Sequence of chain 1.A:
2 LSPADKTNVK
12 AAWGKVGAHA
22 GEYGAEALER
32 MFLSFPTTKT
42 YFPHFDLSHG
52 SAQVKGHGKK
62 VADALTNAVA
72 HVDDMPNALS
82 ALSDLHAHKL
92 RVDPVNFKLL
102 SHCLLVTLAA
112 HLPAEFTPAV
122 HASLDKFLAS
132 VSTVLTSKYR

Binding-site contacts:
Ligand atom CBC contacts residue VAL93 of chain 1.A at 3.7 Å (hydrophobic).
Ligand atom C2B contacts residue VAL62 of chain 1.A at 3.6 Å (hydrophobic).
Ligand atom CHD contacts residue PHE43 of chain 1.A at 3.6 Å (hydrophobic).
Ligand atom CBC contacts residue ASN97 of chain 1.A at 3.5 Å.
Ligand atom CHA contacts residue HIS87 of chain 1.A at 3.7 Å.
Ligand atom CBD contacts residue HIS58 of chain 1.A at 3.3 Å.
Ligand atom CMA contacts residue LYS61 of chain 1.A at 3.1 Å.
Ligand atom CMC contacts residue ASN97 of chain 1.A at 3.2 Å.
Ligand atom O1D contacts residue PHE46 of chain 1.A at 3.5 Å.
Ligand atom C4A contacts residue HIS87 of chain 1.A at 3.8 Å.
Ligand atom CHC contacts residue LEU101 of chain 1.A at 3.6 Å (hydrophobic).
Ligand atom CAB contacts residue PHE98 of chain 1.A at 3.7 Å (hydrophobic).
Ligand atom CMD contacts residue TYR42 of chain 1.A at 3.6 Å (hydrophobic).
Ligand atom NB contacts residue HIS87 of chain 1.A at 3.4 Å (h-bond).
Ligand atom C3A contacts residue LEU83 of chain 1.A at 3.4 Å (hydrophobic).
Ligand atom C3B contacts residue LEU136 of chain 1.A at 3.7 Å (hydrophobic).
Ligand atom ND contacts residue HIS87 of chain 1.A at 2.9 Å (h-bond).
Ligand atom CAD contacts residue LEU86 of chain 1.A at 3.8 Å (hydrophobic).
Ligand atom NC contacts residue HIS87 of chain 1.A at 3.4 Å (h-bond).
Ligand atom CHC contacts residue PHE98 of chain 1.A at 3.4 Å (hydrophobic).
Ligand atom C2B contacts residue LEU136 of chain 1.A at 3.7 Å (hydrophobic).
Ligand atom CMA contacts residue LEU83 of chain 1.A at 3.6 Å (hydrophobic).
Ligand atom C4D contacts residue HIS58 of chain 1.A at 3.3 Å.
Ligand atom C1D contacts residue HIS87 of chain 1.A at 3.7 Å.
Ligand atom C4D contacts residue HIS87 of chain 1.A at 3.4 Å.
Ligand atom NA contacts residue HIS87 of chain 1.A at 2.9 Å (h-bond).
Ligand atom CMA contacts residue ALA65 of chain 1.A at 3.4 Å (hydrophobic).
Ligand atom C1A contacts residue HIS87 of chain 1.A at 3.5 Å.
Ligand atom NI contacts residue HIS87 of chain 1.A at 2.3 Å.
Ligand atom CBA contacts residue LEU86 of chain 1.A at 3.6 Å (hydrophobic).
Ligand atom CHA contacts residue HIS58 of chain 1.A at 3.0 Å.
Ligand atom C2A contacts residue LEU83 of chain 1.A at 3.5 Å (hydrophobic).
Ligand atom CMD contacts residue LEU91 of chain 1.A at 3.3 Å (hydrophobic).
Ligand atom CAC contacts residue VAL93 of chain 1.A at 3.4 Å (hydrophobic).
Ligand atom C1A contacts residue HIS58 of chain 1.A at 3.4 Å.
Ligand atom CMD contacts residue PHE43 of chain 1.A at 3.4 Å (hydrophobic).
Ligand atom CMC contacts residue PHE98 of chain 1.A at 3.6 Å (hydrophobic).
Ligand atom C1B contacts residue VAL62 of chain 1.A at 3.7 Å (hydrophobic).
Ligand atom C3D contacts residue HIS58 of chain 1.A at 3.5 Å.
Ligand atom CBA contacts residue LEU83 of chain 1.A at 3.6 Å (hydrophobic).

A protein and the small-molecule ligand that binds it are described below.
Small molecule (SMILES): C=CC1=C(C)C2=N3->[Ni]45<-N6=C(C=c7c(C)c(C=C)c(n74)=C2)C(C)=C(CCC(=O)O)C6=Cc2c(CCC(=O)O)c(C)c(n25)C=C13